Sequence of chain 1.A:
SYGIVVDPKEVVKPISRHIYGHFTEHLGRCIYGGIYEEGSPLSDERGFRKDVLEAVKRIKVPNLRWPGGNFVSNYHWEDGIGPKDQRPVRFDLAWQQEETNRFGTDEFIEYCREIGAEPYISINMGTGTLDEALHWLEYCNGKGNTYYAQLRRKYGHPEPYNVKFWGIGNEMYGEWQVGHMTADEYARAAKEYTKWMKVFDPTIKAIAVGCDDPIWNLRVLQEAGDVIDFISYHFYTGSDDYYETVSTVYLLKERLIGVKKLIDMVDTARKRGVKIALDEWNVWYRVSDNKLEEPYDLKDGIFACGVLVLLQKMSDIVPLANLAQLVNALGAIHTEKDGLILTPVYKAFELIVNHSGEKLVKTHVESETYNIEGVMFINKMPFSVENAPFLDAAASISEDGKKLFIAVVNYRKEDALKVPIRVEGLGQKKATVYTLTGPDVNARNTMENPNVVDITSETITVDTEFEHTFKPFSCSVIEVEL

Binding-site contacts:
Ligand atom O2 contacts residue GLU275 of chain 1.D at 2.8 Å (salt-bridge).
Ligand atom O1 contacts residue GLU275 of chain 1.D at 4.2 Å.
Ligand atom C2 contacts residue ILE278 of chain 1.A at 4.5 Å (hydrophobic).
Ligand atom O3 contacts residue LYS281 of chain 1.A at 3.4 Å.
Ligand atom O1 contacts residue ILE278 of chain 1.D at 3.9 Å.
Ligand atom C4 contacts residue ILE278 of chain 1.A at 4.3 Å (hydrophobic).
Ligand atom O2 contacts residue LYS281 of chain 1.A at 3.2 Å (salt-bridge).
Ligand atom C2 contacts residue LYS282 of chain 1.A at 4.5 Å.
Ligand atom C3 contacts residue LYS281 of chain 1.A at 4.2 Å.
Ligand atom C1 contacts residue GLU275 of chain 1.D at 3.8 Å.
Ligand atom O3 contacts residue ILE338 of chain 1.A at 3.7 Å.
Ligand atom C2 contacts residue LYS281 of chain 1.A at 4.2 Å.
Ligand atom O1 contacts residue ILE278 of chain 1.A at 4.4 Å.
Ligand atom C2 contacts residue GLU275 of chain 1.D at 4.0 Å.
Ligand atom O2 contacts residue LYS282 of chain 1.A at 3.8 Å.
Ligand atom O5 contacts residue ILE338 of chain 1.A at 4.5 Å.
Ligand atom O5 contacts residue MET335 of chain 1.A at 4.1 Å.

Sequence of chain 1.D:
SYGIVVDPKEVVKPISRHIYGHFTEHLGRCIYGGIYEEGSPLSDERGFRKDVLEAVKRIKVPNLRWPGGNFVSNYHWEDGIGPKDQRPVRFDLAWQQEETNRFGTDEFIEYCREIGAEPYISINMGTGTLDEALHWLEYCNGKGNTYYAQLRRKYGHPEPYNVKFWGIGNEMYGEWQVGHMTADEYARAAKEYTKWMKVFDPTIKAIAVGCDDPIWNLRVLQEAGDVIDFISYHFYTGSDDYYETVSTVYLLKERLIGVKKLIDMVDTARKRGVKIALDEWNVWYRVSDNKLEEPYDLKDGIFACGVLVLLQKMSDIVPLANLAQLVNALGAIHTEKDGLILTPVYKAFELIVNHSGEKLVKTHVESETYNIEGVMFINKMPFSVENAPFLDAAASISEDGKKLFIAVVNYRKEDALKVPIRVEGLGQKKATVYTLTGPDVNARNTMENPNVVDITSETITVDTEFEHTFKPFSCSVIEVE

The small molecule below binds the protein below.
Small molecule (SMILES): OC[C@@H]1O[C@@H](O)[C@H](O)[C@H]1O